Binding-site contacts:
Ligand atom F3 contacts residue GLN217 of chain 1.A at 3.4 Å.
Ligand atom C11 contacts residue THR58 of chain 1.A at 3.4 Å.
Ligand atom C17 contacts residue LEU238 of chain 1.A at 3.6 Å (hydrophobic).
Ligand atom O1 contacts residue ALA230 of chain 1.A at 2.8 Å (h-bond).
Ligand atom C13 contacts residue PHE239 of chain 1.A at 3.8 Å (hydrophobic).
Ligand atom C12 contacts residue TRP50 of chain 1.A at 3.7 Å (hydrophobic).
Ligand atom CL1 contacts residue MET91 of chain 1.A at 3.6 Å.
Ligand atom C5 contacts residue PHE239 of chain 1.A at 3.7 Å (hydrophobic).
Ligand atom O1 contacts residue PHE231 of chain 1.A at 3.7 Å.
Ligand atom CL1 contacts residue LEU57 of chain 1.A at 3.5 Å.
Ligand atom C1 contacts residue PHE231 of chain 1.A at 3.6 Å (hydrophobic).
Ligand atom N1 contacts residue MET91 of chain 1.A at 3.7 Å.
Ligand atom C11 contacts residue ALA54 of chain 1.A at 3.7 Å (hydrophobic).
Ligand atom F3 contacts residue LEU238 of chain 1.A at 3.6 Å.
Ligand atom F2 contacts residue LEU216 of chain 1.A at 3.5 Å.
Ligand atom C18 contacts residue LEU238 of chain 1.A at 3.7 Å (hydrophobic).
Ligand atom O1 contacts residue ALA229 of chain 1.A at 3.5 Å.
Ligand atom O4 contacts residue MET91 of chain 1.A at 3.6 Å.
Ligand atom N2 contacts residue LEU86 of chain 1.A at 3.3 Å (h-bond).
Ligand atom O2 contacts residue TYR235 of chain 1.A at 3.6 Å.
Ligand atom F3 contacts residue PHE239 of chain 1.A at 3.7 Å.
Ligand atom O3 contacts residue LEU238 of chain 1.A at 3.6 Å.
Ligand atom O1 contacts residue GLN62 of chain 1.A at 2.9 Å (h-bond).
Ligand atom O4 contacts residue LEU238 of chain 1.A at 3.6 Å.
Ligand atom CL1 contacts residue THR58 of chain 1.A at 3.6 Å.
Ligand atom C19 contacts residue LEU86 of chain 1.A at 3.4 Å (hydrophobic).
Ligand atom C16 contacts residue LEU238 of chain 1.A at 3.5 Å (hydrophobic).
Ligand atom F1 contacts residue PHE239 of chain 1.A at 3.5 Å.
Ligand atom O2 contacts residue ALA230 of chain 1.A at 3.2 Å (h-bond).
Ligand atom O2 contacts residue PHE231 of chain 1.A at 2.8 Å (h-bond).
Ligand atom C1 contacts residue ALA230 of chain 1.A at 3.4 Å (hydrophobic).
Ligand atom F2 contacts residue GLN217 of chain 1.A at 3.3 Å.
Ligand atom O1 contacts residue GLN228 of chain 1.A at 3.8 Å.
Ligand atom O3 contacts residue PHE239 of chain 1.A at 3.6 Å.
Ligand atom N1 contacts residue LEU216 of chain 1.A at 3.6 Å.
Ligand atom F1 contacts residue GLN217 of chain 1.A at 3.2 Å.
Ligand atom N2 contacts residue LYS87 of chain 1.A at 3.0 Å (salt-bridge).
Ligand atom C14 contacts residue PHE239 of chain 1.A at 3.7 Å (hydrophobic).
Ligand atom F1 contacts residue GLN220 of chain 1.A at 3.7 Å.
Ligand atom C22 contacts residue TYR235 of chain 1.A at 3.5 Å (hydrophobic).

Sequence of chain 1.A:
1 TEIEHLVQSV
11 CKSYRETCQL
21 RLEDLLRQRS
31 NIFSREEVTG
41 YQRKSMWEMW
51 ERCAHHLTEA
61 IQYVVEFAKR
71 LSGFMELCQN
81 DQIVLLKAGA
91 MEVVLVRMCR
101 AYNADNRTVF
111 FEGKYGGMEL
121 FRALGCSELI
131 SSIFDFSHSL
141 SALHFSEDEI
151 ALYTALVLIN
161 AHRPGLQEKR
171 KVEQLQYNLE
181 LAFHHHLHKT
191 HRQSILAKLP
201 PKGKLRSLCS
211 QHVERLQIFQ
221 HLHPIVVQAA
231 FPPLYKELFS

A protein and the small-molecule ligand that binds it are described below.
Small molecule (SMILES): O=C(O)c1ccc(OCc2c(-c3c(Cl)cccc3C(F)(F)F)noc2-c2cc[nH]c2)cc1